The small molecule below binds the protein below.
Small molecule (SMILES): CCO[P](=O)(CCCc1cc2CN(C)(C)->[Pt]3(Cl)c2c(CN->3(C)C)c1)Oc1ccc([N+](=O)[O-])cc1

Binding-site contacts:
Ligand atom C15 contacts residue TYR119 of chain 1.A at 4.3 Å (hydrophobic).
Ligand atom C9 contacts residue THR43 of chain 1.A at 3.9 Å.
Ligand atom O1 contacts residue GLN121 of chain 1.A at 4.4 Å.
Ligand atom C10 contacts residue LEU81 of chain 1.A at 4.0 Å (hydrophobic).
Ligand atom C5 contacts residue LEU81 of chain 1.A at 4.3 Å (hydrophobic).
Ligand atom P contacts residue HIS188 of chain 1.A at 3.8 Å.
Ligand atom C16 contacts residue VAL177 of chain 1.A at 4.0 Å (hydrophobic).
Ligand atom C15 contacts residue SER120 of chain 1.A at 2.7 Å.
Ligand atom C7 contacts residue THR43 of chain 1.A at 4.0 Å.
Ligand atom C17 contacts residue LEU182 of chain 1.A at 3.4 Å (hydrophobic).
Ligand atom O2 contacts residue SER120 of chain 1.A at 2.5 Å (h-bond).
Ligand atom C16 contacts residue VAL184 of chain 1.A at 3.6 Å (hydrophobic).
Ligand atom C17 contacts residue VAL184 of chain 1.A at 3.7 Å (hydrophobic).
Ligand atom O2 contacts residue SER42 of chain 1.A at 2.5 Å (h-bond).
Ligand atom O2 contacts residue ASN84 of chain 1.A at 4.0 Å.
Ligand atom C16 contacts residue SER120 of chain 1.A at 3.2 Å.
Ligand atom O1 contacts residue SER120 of chain 1.A at 2.5 Å (h-bond).
Ligand atom P contacts residue SER42 of chain 1.A at 3.8 Å.
Ligand atom P contacts residue GLN121 of chain 1.A at 3.6 Å.
Ligand atom C16 contacts residue THR150 of chain 1.A at 4.3 Å.
Ligand atom O1 contacts residue ASN84 of chain 1.A at 3.4 Å (h-bond).
Ligand atom C1 contacts residue THR43 of chain 1.A at 4.1 Å.
Ligand atom C3 contacts residue THR43 of chain 1.A at 4.1 Å.
Ligand atom C14 contacts residue LEU81 of chain 1.A at 4.2 Å (hydrophobic).
Ligand atom C13 contacts residue HIS188 of chain 1.A at 4.3 Å.
Ligand atom C2 contacts residue THR43 of chain 1.A at 3.8 Å.
Ligand atom O2 contacts residue GLN121 of chain 1.A at 3.0 Å (h-bond).
Ligand atom O2 contacts residue GLY41 of chain 1.A at 3.7 Å.
Ligand atom P contacts residue SER120 of chain 1.A at 1.6 Å.
Ligand atom C16 contacts residue ASN84 of chain 1.A at 4.2 Å.
Ligand atom C14 contacts residue SER42 of chain 1.A at 4.1 Å.
Ligand atom C11 contacts residue LEU81 of chain 1.A at 4.0 Å (hydrophobic).
Ligand atom C16 contacts residue HIS188 of chain 1.A at 4.2 Å.
Ligand atom C13 contacts residue VAL184 of chain 1.A at 4.3 Å (hydrophobic).
Ligand atom O1 contacts residue SER42 of chain 1.A at 4.0 Å.
Ligand atom P contacts residue ASN84 of chain 1.A at 4.3 Å.
Ligand atom C14 contacts residue SER120 of chain 1.A at 4.0 Å.
Ligand atom C15 contacts residue HIS188 of chain 1.A at 3.2 Å.
Ligand atom N1 contacts residue THR43 of chain 1.A at 4.4 Å.
Ligand atom C17 contacts residue ASN84 of chain 1.A at 4.0 Å.

Sequence of chain 1.A:
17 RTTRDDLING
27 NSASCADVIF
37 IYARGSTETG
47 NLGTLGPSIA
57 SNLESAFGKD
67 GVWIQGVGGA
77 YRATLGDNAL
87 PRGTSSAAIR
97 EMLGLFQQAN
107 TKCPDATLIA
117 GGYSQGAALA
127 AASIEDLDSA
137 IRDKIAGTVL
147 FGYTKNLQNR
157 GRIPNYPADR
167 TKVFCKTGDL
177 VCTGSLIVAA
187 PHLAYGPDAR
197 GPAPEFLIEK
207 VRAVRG